Binding-site contacts:
Ligand atom C1 contacts residue ASN23 of chain 1.C at 1.4 Å.
Ligand atom C2 contacts residue ASN23 of chain 1.C at 2.5 Å.
Ligand atom O7 contacts residue ASN23 of chain 1.C at 3.8 Å.
Ligand atom C1 contacts residue GLN26 of chain 1.C at 3.9 Å.
Ligand atom C3 contacts residue ASN23 of chain 1.C at 3.8 Å.
Ligand atom C8 contacts residue ASN23 of chain 1.C at 4.2 Å.
Ligand atom N2 contacts residue ASN23 of chain 1.C at 2.9 Å (h-bond).
Ligand atom O5 contacts residue SER25 of chain 1.C at 4.2 Å.
Ligand atom O5 contacts residue ASN23 of chain 1.C at 2.3 Å (h-bond).
Ligand atom C1 contacts residue SER25 of chain 1.C at 4.1 Å.
Ligand atom O5 contacts residue GLN26 of chain 1.C at 3.6 Å (h-bond).
Ligand atom O6 contacts residue SER25 of chain 1.C at 4.3 Å.
Ligand atom C4 contacts residue ASN23 of chain 1.C at 4.2 Å.
Ligand atom O6 contacts residue GLN26 of chain 1.C at 3.5 Å.
Ligand atom C7 contacts residue ASN23 of chain 1.C at 3.5 Å.
Ligand atom C5 contacts residue ASN23 of chain 1.C at 3.6 Å.
Ligand atom C5 contacts residue SER25 of chain 1.C at 4.2 Å.

A protein and the small-molecule ligand that binds it are described below.
Small molecule (SMILES): CC(=O)N[C@H]1[C@H](O[C@H]2[C@H](O)[C@@H](NC(C)=O)CO[C@@H]2CO)O[C@H](CO)[C@@H](O)[C@@H]1O

Sequence of chain 1.C:
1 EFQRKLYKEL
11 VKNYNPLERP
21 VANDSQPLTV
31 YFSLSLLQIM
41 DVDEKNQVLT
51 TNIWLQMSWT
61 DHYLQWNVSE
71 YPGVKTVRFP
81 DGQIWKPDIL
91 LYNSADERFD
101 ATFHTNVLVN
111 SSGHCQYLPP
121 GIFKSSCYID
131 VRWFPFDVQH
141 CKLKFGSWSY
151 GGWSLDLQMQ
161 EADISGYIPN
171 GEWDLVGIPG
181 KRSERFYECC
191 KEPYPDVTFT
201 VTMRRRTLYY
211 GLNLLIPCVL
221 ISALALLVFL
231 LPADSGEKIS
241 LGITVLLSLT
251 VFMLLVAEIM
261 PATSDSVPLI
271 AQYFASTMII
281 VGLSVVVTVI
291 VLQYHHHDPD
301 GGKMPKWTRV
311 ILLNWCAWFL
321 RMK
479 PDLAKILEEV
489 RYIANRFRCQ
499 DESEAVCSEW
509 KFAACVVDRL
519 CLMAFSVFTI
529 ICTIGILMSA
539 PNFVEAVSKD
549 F